Sequence of chain 1.A:
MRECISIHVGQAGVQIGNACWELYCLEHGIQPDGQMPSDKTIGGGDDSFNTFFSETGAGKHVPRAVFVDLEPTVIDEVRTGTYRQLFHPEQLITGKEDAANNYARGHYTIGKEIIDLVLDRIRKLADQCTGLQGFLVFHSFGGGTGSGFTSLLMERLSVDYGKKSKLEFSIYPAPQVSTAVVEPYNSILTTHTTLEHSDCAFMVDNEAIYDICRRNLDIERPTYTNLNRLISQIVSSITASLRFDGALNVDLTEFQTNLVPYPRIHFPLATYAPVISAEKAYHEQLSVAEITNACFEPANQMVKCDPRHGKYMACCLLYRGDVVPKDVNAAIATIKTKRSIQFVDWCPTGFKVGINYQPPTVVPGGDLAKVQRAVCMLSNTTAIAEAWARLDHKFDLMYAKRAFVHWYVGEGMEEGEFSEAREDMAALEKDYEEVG

The small molecule below binds the protein below.
Small molecule (SMILES): COc1cc(CCc2nc3ccccc3s2)cc(OC)c1OC

Sequence of chain 1.B:
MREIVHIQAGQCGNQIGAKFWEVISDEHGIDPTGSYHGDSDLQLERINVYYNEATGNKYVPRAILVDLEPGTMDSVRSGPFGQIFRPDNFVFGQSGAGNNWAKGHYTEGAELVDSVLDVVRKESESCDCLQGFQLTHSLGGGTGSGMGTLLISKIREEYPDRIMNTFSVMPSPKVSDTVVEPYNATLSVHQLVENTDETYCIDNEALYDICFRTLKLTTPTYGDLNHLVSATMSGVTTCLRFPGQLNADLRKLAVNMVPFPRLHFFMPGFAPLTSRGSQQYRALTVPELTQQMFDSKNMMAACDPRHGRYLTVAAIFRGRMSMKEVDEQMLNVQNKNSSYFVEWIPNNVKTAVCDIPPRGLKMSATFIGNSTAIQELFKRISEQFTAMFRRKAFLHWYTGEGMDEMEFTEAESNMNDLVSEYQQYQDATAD

Binding-site contacts:
Ligand atom O2 contacts residue ILE316 of chain 1.B at 3.4 Å.
Ligand atom C7 contacts residue LYS252 of chain 1.B at 3.9 Å.
Ligand atom C6 contacts residue LEU253 of chain 1.B at 3.9 Å (hydrophobic).
Ligand atom C15 contacts residue ASN256 of chain 1.B at 4.0 Å.
Ligand atom C3 contacts residue LEU253 of chain 1.B at 3.6 Å (hydrophobic).
Ligand atom C15 contacts residue LYS350 of chain 1.B at 3.4 Å.
Ligand atom C9 contacts residue ASN256 of chain 1.B at 3.7 Å.
Ligand atom C5 contacts residue LEU253 of chain 1.B at 3.5 Å (hydrophobic).
Ligand atom C14 contacts residue ASN347 of chain 1.B at 4.0 Å.
Ligand atom C contacts residue ALA352 of chain 1.B at 3.8 Å (hydrophobic).
Ligand atom C14 contacts residue ASN348 of chain 1.B at 4.0 Å.
Ligand atom C11 contacts residue LYS350 of chain 1.B at 3.7 Å.
Ligand atom C4 contacts residue ASP249 of chain 1.B at 3.6 Å.
Ligand atom C12 contacts residue LYS350 of chain 1.B at 3.8 Å.
Ligand atom C14 contacts residue LYS350 of chain 1.B at 3.5 Å.
Ligand atom N contacts residue LYS350 of chain 1.B at 3.8 Å.
Ligand atom N contacts residue ASN256 of chain 1.B at 3.5 Å.
Ligand atom C13 contacts residue ASN348 of chain 1.B at 3.5 Å.
Ligand atom C10 contacts residue ASN256 of chain 1.B at 3.5 Å.
Ligand atom C17 contacts residue ILE368 of chain 1.B at 3.6 Å (hydrophobic).
Ligand atom O2 contacts residue CYS239 of chain 1.B at 3.6 Å (h-bond).
Ligand atom C15 contacts residue VAL181 of chain 1.A at 3.8 Å (hydrophobic).
Ligand atom C14 contacts residue VAL181 of chain 1.A at 3.4 Å (hydrophobic).
Ligand atom C13 contacts residue VAL313 of chain 1.B at 3.4 Å (hydrophobic).
Ligand atom O1 contacts residue LEU253 of chain 1.B at 4.0 Å.
Ligand atom C5 contacts residue ALA248 of chain 1.B at 4.0 Å (hydrophobic).
Ligand atom S contacts residue ASN256 of chain 1.B at 3.6 Å.
Ligand atom C10 contacts residue LYS350 of chain 1.B at 3.5 Å.
Ligand atom C2 contacts residue CYS239 of chain 1.B at 3.9 Å (hydrophobic).
Ligand atom C11 contacts residue ASN256 of chain 1.B at 3.5 Å.
Ligand atom C7 contacts residue LEU253 of chain 1.B at 4.0 Å (hydrophobic).
Ligand atom C contacts residue ALA315 of chain 1.B at 4.0 Å (hydrophobic).
Ligand atom C4 contacts residue LEU253 of chain 1.B at 3.8 Å (hydrophobic).
Ligand atom C4 contacts residue LEU240 of chain 1.B at 3.7 Å (hydrophobic).
Ligand atom C12 contacts residue VAL313 of chain 1.B at 3.6 Å (hydrophobic).
Ligand atom C17 contacts residue ILE316 of chain 1.B at 3.6 Å (hydrophobic).
Ligand atom C12 contacts residue MET257 of chain 1.B at 3.6 Å (hydrophobic).
Ligand atom C13 contacts residue LYS350 of chain 1.B at 3.8 Å.
Ligand atom C8 contacts residue ASN256 of chain 1.B at 3.9 Å.
Ligand atom C contacts residue LYS350 of chain 1.B at 3.5 Å.